The small molecule below binds the protein below.
Small molecule (SMILES): C[C@H]1COCCN1c1cc(NC(=O)Cn2cc(-c3cc(Cl)c(O)c(C(N)=O)c3)c3c(F)ccnc32)c(Cl)cn1

Binding-site contacts:
Ligand atom F03 contacts residue HIS114 of chain 2.A at 3.6 Å.
Ligand atom C34 contacts residue TYR56 of chain 2.A at 3.3 Å (hydrophobic).
Ligand atom O14 contacts residue VAL115 of chain 2.A at 3.0 Å (h-bond).
Ligand atom C20 contacts residue MET49 of chain 2.A at 3.4 Å (hydrophobic).
Ligand atom C07 contacts residue ALA50 of chain 2.A at 3.4 Å (hydrophobic).
Ligand atom CL09 contacts residue HIS12 of chain 1.A at 3.3 Å.
Ligand atom CL09 contacts residue ASP15 of chain 1.A at 3.4 Å.
Ligand atom N18 contacts residue SER52 of chain 2.A at 3.6 Å.
Ligand atom C02 contacts residue GLN111 of chain 2.A at 3.4 Å.
Ligand atom N15 contacts residue HIS114 of chain 2.A at 3.2 Å.
Ligand atom O11 contacts residue HIS12 of chain 1.A at 2.8 Å (h-bond).
Ligand atom CL35 contacts residue MET49 of chain 2.A at 3.2 Å.
Ligand atom C19 contacts residue TYR56 of chain 2.A at 3.6 Å (hydrophobic).
Ligand atom N15 contacts residue VAL115 of chain 2.A at 3.2 Å.
Ligand atom C13 contacts residue HIS114 of chain 2.A at 3.3 Å.
Ligand atom C17 contacts residue ALA50 of chain 2.A at 3.3 Å (hydrophobic).
Ligand atom C01 contacts residue GLN111 of chain 2.A at 3.3 Å.
Ligand atom F03 contacts residue GLU113 of chain 2.A at 3.2 Å.
Ligand atom N38 contacts residue GLY53 of chain 2.A at 3.2 Å.
Ligand atom N15 contacts residue PHE87 of chain 2.A at 3.5 Å.
Ligand atom C19 contacts residue SER52 of chain 2.A at 3.3 Å.
Ligand atom C22 contacts residue TYR56 of chain 2.A at 3.2 Å (hydrophobic).
Ligand atom C12 contacts residue HIS114 of chain 2.A at 3.5 Å.
Ligand atom O14 contacts residue MET112 of chain 2.A at 3.1 Å.
Ligand atom C17 contacts residue SER52 of chain 2.A at 3.4 Å.
Ligand atom CL35 contacts residue ALA50 of chain 2.A at 3.6 Å.
Ligand atom C37 contacts residue GLY53 of chain 2.A at 3.5 Å.
Ligand atom C33 contacts residue ARG22 of chain 1.A at 3.6 Å.
Ligand atom N21 contacts residue TYR56 of chain 2.A at 3.0 Å.
Ligand atom C05 contacts residue CYS51 of chain 2.A at 3.5 Å (hydrophobic).
Ligand atom C06 contacts residue CYS51 of chain 2.A at 3.4 Å (hydrophobic).
Ligand atom CL35 contacts residue TYR56 of chain 2.A at 3.6 Å.
Ligand atom N21 contacts residue MET49 of chain 2.A at 2.8 Å (h-bond).
Ligand atom C17 contacts residue CYS51 of chain 2.A at 3.3 Å (hydrophobic).
Ligand atom CL35 contacts residue LEU23 of chain 1.A at 3.5 Å.
Ligand atom C19 contacts residue MET49 of chain 2.A at 3.1 Å (hydrophobic).
Ligand atom C16 contacts residue CYS51 of chain 2.A at 3.5 Å (hydrophobic).
Ligand atom N32 contacts residue ARG22 of chain 1.A at 3.3 Å.
Ligand atom O14 contacts residue HIS114 of chain 2.A at 2.9 Å (h-bond).
Ligand atom C33 contacts residue ASN19 of chain 1.A at 3.6 Å.

Sequence of chain 1.A:
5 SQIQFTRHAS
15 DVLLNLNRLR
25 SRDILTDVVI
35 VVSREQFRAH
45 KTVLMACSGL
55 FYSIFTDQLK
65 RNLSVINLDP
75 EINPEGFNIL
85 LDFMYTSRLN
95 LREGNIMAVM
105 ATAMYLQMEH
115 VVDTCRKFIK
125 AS

Sequence of chain 2.A:
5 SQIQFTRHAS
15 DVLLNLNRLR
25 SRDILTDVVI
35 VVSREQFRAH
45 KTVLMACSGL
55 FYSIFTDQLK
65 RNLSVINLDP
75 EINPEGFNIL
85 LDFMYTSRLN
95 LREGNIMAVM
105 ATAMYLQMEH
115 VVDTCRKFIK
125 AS